Binding-site contacts:
Ligand atom O12 contacts residue ARG40 of chain 1.I at 3.6 Å.
Ligand atom O43 contacts residue ARG40 of chain 1.K at 2.9 Å (salt-bridge).
Ligand atom O2 contacts residue PIO1 of chain 1.PA at 2.6 Å (h-bond).
Ligand atom C1C contacts residue LEU38 of chain 1.I at 3.8 Å (hydrophobic).
Ligand atom C6A contacts residue PIO1 of chain 1.PA at 3.8 Å.
Ligand atom O12 contacts residue SER35 of chain 1.I at 2.8 Å (h-bond).
Ligand atom O53 contacts residue LYS4 of chain 1.I at 2.8 Å (salt-bridge).
Ligand atom O12 contacts residue LEU38 of chain 1.I at 2.9 Å (h-bond).
Ligand atom O6 contacts residue SER35 of chain 1.I at 3.3 Å.
Ligand atom C2C contacts residue PIO1 of chain 1.PA at 3.5 Å.
Ligand atom O11 contacts residue ILE37 of chain 1.I at 2.9 Å (h-bond).
Ligand atom O12 contacts residue ILE37 of chain 1.I at 3.5 Å (h-bond).
Ligand atom O51 contacts residue HIS33 of chain 1.I at 2.8 Å (h-bond).
Ligand atom O43 contacts residue PIO1 of chain 1.PA at 3.4 Å (h-bond).
Ligand atom O2 contacts residue ARG40 of chain 1.I at 3.4 Å (salt-bridge).
Ligand atom O11 contacts residue LYS36 of chain 1.I at 3.3 Å (salt-bridge).
Ligand atom O52 contacts residue LYS36 of chain 1.I at 3.3 Å (salt-bridge).
Ligand atom C5A contacts residue PIO1 of chain 1.PA at 3.7 Å.
Ligand atom C2 contacts residue PIO1 of chain 1.PA at 3.5 Å.
Ligand atom O51 contacts residue LYS36 of chain 1.I at 3.4 Å (salt-bridge).
Ligand atom P1 contacts residue ILE37 of chain 1.I at 3.6 Å.
Ligand atom P5 contacts residue LYS4 of chain 1.I at 3.6 Å.
Ligand atom O5 contacts residue LYS4 of chain 1.I at 3.2 Å (salt-bridge).
Ligand atom O3 contacts residue PIO1 of chain 1.PA at 2.7 Å (h-bond).
Ligand atom O1B contacts residue PIO1 of chain 1.PA at 3.6 Å (h-bond).
Ligand atom C1C contacts residue ARG40 of chain 1.I at 3.7 Å.
Ligand atom O41 contacts residue LYS4 of chain 1.I at 2.8 Å (salt-bridge).
Ligand atom O6 contacts residue LYS36 of chain 1.I at 3.1 Å (salt-bridge).
Ligand atom O13 contacts residue PIO1 of chain 1.PA at 3.3 Å (h-bond).
Ligand atom O1 contacts residue SER35 of chain 1.I at 3.5 Å.
Ligand atom O2C contacts residue LEU38 of chain 1.I at 3.4 Å.
Ligand atom C1C contacts residue PIO1 of chain 1.PA at 3.8 Å.
Ligand atom O42 contacts residue ARG40 of chain 1.K at 3.5 Å (salt-bridge).
Ligand atom O53 contacts residue HIS33 of chain 1.I at 2.9 Å (h-bond).
Ligand atom O3C contacts residue PIO1 of chain 1.PA at 3.2 Å (h-bond).
Ligand atom C3C contacts residue PIO1 of chain 1.PA at 3.6 Å.
Ligand atom O1 contacts residue ARG40 of chain 1.I at 3.1 Å (salt-bridge).
Ligand atom O1A contacts residue PIO1 of chain 1.PA at 3.4 Å.
Ligand atom P5 contacts residue HIS33 of chain 1.I at 3.4 Å.
Ligand atom P4 contacts residue ARG40 of chain 1.K at 3.6 Å.

The protein below binds the small molecule below.
Small molecule (SMILES): CCCCCCCC(=O)OC[C@H](COP(=O)(O)O[C@@H]1[C@H](O)[C@H](O)[C@@H](OP(=O)(O)O)[C@H](OP(=O)(O)O)[C@H]1O)OC(=O)CCCCCCC

Sequence of chain 1.I:
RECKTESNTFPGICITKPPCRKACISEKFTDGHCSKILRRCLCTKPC

Sequence of chain 1.K:
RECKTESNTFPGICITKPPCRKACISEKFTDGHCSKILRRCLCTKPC